Binding-site contacts:
Ligand atom O contacts residue ARG93 of chain 1.A at 2.8 Å (salt-bridge).
Ligand atom C contacts residue THR88 of chain 1.A at 3.6 Å.
Ligand atom CG contacts residue TYR58 of chain 1.A at 4.2 Å (hydrophobic).
Ligand atom OE2 contacts residue THR140 of chain 1.A at 3.1 Å (h-bond).
Ligand atom OXT contacts residue PRO86 of chain 1.A at 3.8 Å.
Ligand atom N contacts residue SER139 of chain 1.A at 4.1 Å.
Ligand atom OXT contacts residue SER139 of chain 1.A at 4.0 Å.
Ligand atom C contacts residue ARG93 of chain 1.A at 3.5 Å.
Ligand atom CG contacts residue GLU190 of chain 1.A at 3.6 Å.
Ligand atom N contacts residue THR88 of chain 1.A at 2.9 Å (h-bond).
Ligand atom N contacts residue TYR217 of chain 1.A at 3.7 Å.
Ligand atom OXT contacts residue ARG93 of chain 1.A at 2.7 Å (salt-bridge).
Ligand atom OXT contacts residue THR88 of chain 1.A at 2.9 Å (h-bond).
Ligand atom OXT contacts residue TYR58 of chain 1.A at 3.6 Å.
Ligand atom C contacts residue TYR58 of chain 1.A at 3.7 Å (hydrophobic).
Ligand atom OE2 contacts residue LEU135 of chain 1.A at 4.2 Å.
Ligand atom O contacts residue SER139 of chain 1.A at 2.8 Å (h-bond).
Ligand atom OE2 contacts residue GLY138 of chain 1.A at 3.5 Å.
Ligand atom OXT contacts residue LEU87 of chain 1.A at 3.6 Å.
Ligand atom CA contacts residue TYR58 of chain 1.A at 4.1 Å (hydrophobic).
Ligand atom CB contacts residue GLU190 of chain 1.A at 4.0 Å.
Ligand atom CB contacts residue TYR58 of chain 1.A at 3.5 Å (hydrophobic).
Ligand atom N contacts residue GLU190 of chain 1.A at 2.7 Å (salt-bridge).
Ligand atom N contacts residue TYR58 of chain 1.A at 4.1 Å.
Ligand atom C contacts residue SER139 of chain 1.A at 3.4 Å.
Ligand atom OE2 contacts residue SER139 of chain 1.A at 3.2 Å (h-bond).
Ligand atom CD contacts residue LEU135 of chain 1.A at 4.0 Å (hydrophobic).
Ligand atom CB contacts residue LEU135 of chain 1.A at 4.1 Å (hydrophobic).
Ligand atom O contacts residue TYR58 of chain 1.A at 3.4 Å.
Ligand atom CA contacts residue THR88 of chain 1.A at 3.4 Å.
Ligand atom CD contacts residue GLU190 of chain 1.A at 4.0 Å.
Ligand atom CA contacts residue GLU190 of chain 1.A at 3.3 Å.
Ligand atom OE1 contacts residue THR140 of chain 1.A at 2.6 Å (h-bond).
Ligand atom CG contacts residue LEU135 of chain 1.A at 3.7 Å (hydrophobic).
Ligand atom CA contacts residue SER139 of chain 1.A at 3.4 Å.
Ligand atom CA contacts residue PRO86 of chain 1.A at 4.1 Å (hydrophobic).
Ligand atom O contacts residue GLY138 of chain 1.A at 3.2 Å.
Ligand atom OE1 contacts residue GLU190 of chain 1.A at 3.9 Å.
Ligand atom CD contacts residue THR140 of chain 1.A at 3.2 Å.
Ligand atom N contacts residue PRO86 of chain 1.A at 3.0 Å (h-bond).

Sequence of chain 1.A:
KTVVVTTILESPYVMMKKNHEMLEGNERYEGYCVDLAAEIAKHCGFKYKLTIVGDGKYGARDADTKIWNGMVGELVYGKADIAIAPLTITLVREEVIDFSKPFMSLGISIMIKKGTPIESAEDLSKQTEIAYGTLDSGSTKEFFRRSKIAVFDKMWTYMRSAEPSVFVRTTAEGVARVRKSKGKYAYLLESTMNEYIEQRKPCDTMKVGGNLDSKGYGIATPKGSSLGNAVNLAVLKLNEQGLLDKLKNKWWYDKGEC

This protein binds this small molecule.
Small molecule (SMILES): N[C@@H](CCC(=O)O)C(=O)O